The small molecule below binds the protein below.
Small molecule (SMILES): CC(=O)N[C@@H]1[C@@H](O)[C@H](O)[C@@H](CO)O[C@H]1O

Binding-site contacts:
Ligand atom C1 contacts residue ASN53 of chain 1.D at 1.4 Å.
Ligand atom C4 contacts residue ASN53 of chain 1.D at 3.1 Å.
Ligand atom O5 contacts residue ASN53 of chain 1.D at 2.4 Å (h-bond).
Ligand atom O3 contacts residue THR55 of chain 1.D at 4.3 Å.
Ligand atom O7 contacts residue GLU57 of chain 1.D at 3.5 Å (salt-bridge).
Ligand atom C6 contacts residue ASN53 of chain 1.D at 4.4 Å.
Ligand atom C7 contacts residue GLU57 of chain 1.D at 3.6 Å.
Ligand atom C5 contacts residue ASN53 of chain 1.D at 3.4 Å.
Ligand atom C8 contacts residue GLU57 of chain 1.D at 3.7 Å.
Ligand atom C3 contacts residue ASN53 of chain 1.D at 2.9 Å.
Ligand atom N2 contacts residue ASN53 of chain 1.D at 3.7 Å.
Ligand atom C2 contacts residue ASN53 of chain 1.D at 2.4 Å.
Ligand atom O3 contacts residue ASN53 of chain 1.D at 3.0 Å (h-bond).

Sequence of chain 1.D:
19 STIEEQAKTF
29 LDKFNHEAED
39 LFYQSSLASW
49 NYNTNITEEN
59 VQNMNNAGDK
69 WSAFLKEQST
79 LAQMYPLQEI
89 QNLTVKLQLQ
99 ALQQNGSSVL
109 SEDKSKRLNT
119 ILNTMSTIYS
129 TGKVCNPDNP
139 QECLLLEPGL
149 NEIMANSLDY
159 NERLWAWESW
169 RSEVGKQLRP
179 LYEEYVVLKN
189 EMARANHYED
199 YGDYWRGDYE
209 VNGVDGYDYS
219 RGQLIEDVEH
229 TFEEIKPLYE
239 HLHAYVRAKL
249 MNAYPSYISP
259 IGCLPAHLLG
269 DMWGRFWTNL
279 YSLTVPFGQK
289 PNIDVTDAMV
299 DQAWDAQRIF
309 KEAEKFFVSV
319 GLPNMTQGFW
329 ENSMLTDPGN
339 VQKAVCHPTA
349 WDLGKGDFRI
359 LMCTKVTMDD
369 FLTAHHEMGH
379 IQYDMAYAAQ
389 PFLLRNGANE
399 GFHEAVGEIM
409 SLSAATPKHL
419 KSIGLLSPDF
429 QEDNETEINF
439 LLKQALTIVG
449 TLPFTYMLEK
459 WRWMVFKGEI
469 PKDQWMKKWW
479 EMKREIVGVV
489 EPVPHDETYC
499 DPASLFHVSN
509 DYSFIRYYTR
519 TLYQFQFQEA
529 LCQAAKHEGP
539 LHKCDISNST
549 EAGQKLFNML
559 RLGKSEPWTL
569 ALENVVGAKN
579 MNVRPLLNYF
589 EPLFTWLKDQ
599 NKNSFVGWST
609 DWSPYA